Sequence of chain 1.A:
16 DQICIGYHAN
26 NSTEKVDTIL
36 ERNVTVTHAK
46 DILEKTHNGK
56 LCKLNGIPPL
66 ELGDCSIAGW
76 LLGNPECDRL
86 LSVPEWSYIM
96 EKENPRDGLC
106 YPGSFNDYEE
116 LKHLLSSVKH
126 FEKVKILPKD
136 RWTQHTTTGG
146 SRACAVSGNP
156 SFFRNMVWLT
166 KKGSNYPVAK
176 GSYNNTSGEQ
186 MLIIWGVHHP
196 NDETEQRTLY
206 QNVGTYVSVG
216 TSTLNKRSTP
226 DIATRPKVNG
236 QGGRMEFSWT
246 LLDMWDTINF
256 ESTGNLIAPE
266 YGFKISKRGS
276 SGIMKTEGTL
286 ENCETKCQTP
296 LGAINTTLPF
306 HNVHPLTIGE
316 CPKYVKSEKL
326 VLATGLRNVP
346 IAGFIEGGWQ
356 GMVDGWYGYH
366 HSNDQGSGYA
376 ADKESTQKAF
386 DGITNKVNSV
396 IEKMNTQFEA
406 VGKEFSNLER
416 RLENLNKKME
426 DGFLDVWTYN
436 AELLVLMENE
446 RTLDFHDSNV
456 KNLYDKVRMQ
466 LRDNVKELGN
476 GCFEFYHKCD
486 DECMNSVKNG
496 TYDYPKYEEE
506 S

Binding-site contacts:
Ligand atom O7 contacts residue ASN300 of chain 1.A at 4.0 Å.
Ligand atom C8 contacts residue THR290 of chain 1.A at 4.2 Å.
Ligand atom C8 contacts residue GLU289 of chain 1.A at 3.6 Å.
Ligand atom C5 contacts residue ASN300 of chain 1.A at 3.8 Å.
Ligand atom O7 contacts residue GLU289 of chain 1.A at 4.2 Å.
Ligand atom C4 contacts residue ASN300 of chain 1.A at 4.3 Å.
Ligand atom O5 contacts residue ASN300 of chain 1.A at 2.4 Å (h-bond).
Ligand atom C2 contacts residue ASN300 of chain 1.A at 2.5 Å.
Ligand atom C1 contacts residue ASN300 of chain 1.A at 1.5 Å.
Ligand atom C8 contacts residue ASN300 of chain 1.A at 4.5 Å.
Ligand atom C7 contacts residue GLU289 of chain 1.A at 4.4 Å.
Ligand atom N2 contacts residue ASN300 of chain 1.A at 2.9 Å (h-bond).
Ligand atom C7 contacts residue ASN300 of chain 1.A at 3.7 Å.
Ligand atom C3 contacts residue ASN300 of chain 1.A at 3.8 Å.

This protein binds this small molecule.
Small molecule (SMILES): CC(=O)N[C@@H]1[C@@H](O)[C@H](O)[C@@H](CO)O[C@H]1O